Sequence of chain 1.A:
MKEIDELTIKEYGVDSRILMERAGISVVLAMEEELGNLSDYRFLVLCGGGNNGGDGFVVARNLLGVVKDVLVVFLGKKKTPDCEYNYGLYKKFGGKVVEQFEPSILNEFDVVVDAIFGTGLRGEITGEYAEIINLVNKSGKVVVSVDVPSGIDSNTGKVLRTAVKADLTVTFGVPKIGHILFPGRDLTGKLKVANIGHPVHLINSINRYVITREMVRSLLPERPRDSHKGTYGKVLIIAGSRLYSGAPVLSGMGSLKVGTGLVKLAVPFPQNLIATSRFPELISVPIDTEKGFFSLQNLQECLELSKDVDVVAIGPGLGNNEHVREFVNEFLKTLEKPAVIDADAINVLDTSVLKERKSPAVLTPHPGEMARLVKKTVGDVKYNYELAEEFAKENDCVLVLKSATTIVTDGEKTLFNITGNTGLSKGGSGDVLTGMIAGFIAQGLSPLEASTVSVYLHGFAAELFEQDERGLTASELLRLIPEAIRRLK

Sequence of chain 5.A:
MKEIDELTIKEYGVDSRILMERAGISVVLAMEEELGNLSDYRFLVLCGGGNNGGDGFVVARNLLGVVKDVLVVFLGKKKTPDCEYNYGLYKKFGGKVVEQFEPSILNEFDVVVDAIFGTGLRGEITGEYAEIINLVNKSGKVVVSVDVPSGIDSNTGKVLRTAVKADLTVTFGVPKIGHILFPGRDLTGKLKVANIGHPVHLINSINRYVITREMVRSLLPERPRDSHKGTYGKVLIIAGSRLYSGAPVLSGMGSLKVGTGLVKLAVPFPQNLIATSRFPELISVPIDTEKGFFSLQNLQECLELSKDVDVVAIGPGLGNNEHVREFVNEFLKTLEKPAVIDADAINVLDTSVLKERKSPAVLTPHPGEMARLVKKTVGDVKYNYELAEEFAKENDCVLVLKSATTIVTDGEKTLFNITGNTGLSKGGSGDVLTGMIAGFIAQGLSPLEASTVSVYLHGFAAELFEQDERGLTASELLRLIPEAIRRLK

A protein and the small-molecule ligand that binds it are described below.
Small molecule (SMILES): CC(C)C[C@H](NC(=O)[C@H](CC1=CN=C2C=CC=CC12)NC(=O)[C@H](C)NC(=O)[C@H](C)N)C(=O)N[C@@H](Cc1ccccc1)C(=O)N[C@@H](CCC(=O)O)C(=O)N[C@@H](C)C=O

Binding-site contacts:
Ligand atom N contacts residue GLU44 of chain 1.A at 2.8 Å (salt-bridge).
Ligand atom CH2 contacts residue ARG34 of chain 5.A at 3.4 Å.
Ligand atom CB contacts residue ASN49 of chain 1.A at 3.9 Å.
Ligand atom O contacts residue ALA206 of chain 5.A at 3.2 Å.
Ligand atom CD2 contacts residue LEU41 of chain 5.A at 3.6 Å (hydrophobic).
Ligand atom NE1 contacts residue VAL40 of chain 1.A at 3.8 Å.
Ligand atom CZ contacts residue ALA42 of chain 5.A at 3.5 Å (hydrophobic).
Ligand atom CA contacts residue GLU44 of chain 1.A at 3.6 Å.
Ligand atom O contacts residue LYS204 of chain 5.A at 3.9 Å.
Ligand atom CD2 contacts residue GLU45 of chain 5.A at 3.7 Å.
Ligand atom CE3 contacts residue LEU41 of chain 1.A at 3.8 Å (hydrophobic).
Ligand atom CD1 contacts residue VAL205 of chain 5.A at 3.8 Å (hydrophobic).
Ligand atom CD1 contacts residue ASN207 of chain 5.A at 3.4 Å.
Ligand atom CH2 contacts residue ILE37 of chain 1.A at 3.7 Å (hydrophobic).
Ligand atom CZ2 contacts residue ARG34 of chain 5.A at 3.7 Å.
Ligand atom NE1 contacts residue ASN207 of chain 5.A at 3.6 Å (h-bond).
Ligand atom CB contacts residue GLU44 of chain 1.A at 3.4 Å.
Ligand atom CE2 contacts residue GLU45 of chain 5.A at 3.8 Å.
Ligand atom O contacts residue ASN207 of chain 5.A at 3.2 Å (h-bond).
Ligand atom O contacts residue VAL205 of chain 5.A at 3.4 Å (h-bond).
Ligand atom C contacts residue VAL205 of chain 5.A at 3.6 Å (hydrophobic).
Ligand atom O contacts residue ASN207 of chain 5.A at 2.8 Å (h-bond).
Ligand atom C contacts residue GLU44 of chain 1.A at 3.4 Å.
Ligand atom O contacts residue VAL205 of chain 5.A at 2.9 Å (h-bond).
Ligand atom CE2 contacts residue VAL40 of chain 1.A at 3.7 Å (hydrophobic).
Ligand atom N contacts residue GLU44 of chain 1.A at 2.8 Å (salt-bridge).
Ligand atom CE2 contacts residue ASN207 of chain 5.A at 3.5 Å.
Ligand atom CE1 contacts residue ALA42 of chain 5.A at 3.8 Å (hydrophobic).
Ligand atom CZ2 contacts residue ASN74 of chain 1.A at 3.4 Å.
Ligand atom CZ contacts residue SER38 of chain 5.A at 3.4 Å.
Ligand atom N contacts residue VAL205 of chain 5.A at 3.0 Å (h-bond).
Ligand atom CD1 contacts residue ASN74 of chain 1.A at 3.9 Å.
Ligand atom N contacts residue ASN49 of chain 1.A at 3.6 Å.
Ligand atom CG contacts residue VAL40 of chain 1.A at 3.8 Å (hydrophobic).
Ligand atom NE1 contacts residue ASN74 of chain 1.A at 3.0 Å (h-bond).
Ligand atom CA contacts residue VAL205 of chain 5.A at 3.3 Å (hydrophobic).
Ligand atom CA contacts residue GLU44 of chain 1.A at 3.5 Å.
Ligand atom CD2 contacts residue VAL40 of chain 1.A at 3.6 Å (hydrophobic).
Ligand atom CD1 contacts residue VAL40 of chain 1.A at 3.8 Å (hydrophobic).
Ligand atom CZ2 contacts residue ASN207 of chain 5.A at 3.7 Å.